This protein binds this small molecule.
Small molecule (SMILES): CC(=O)N[C@@H]1[C@@H](O)[C@H](O)[C@@H](CO)O[C@H]1O

Binding-site contacts:
Ligand atom O3 contacts residue TRP232 of chain 1.B at 4.1 Å.
Ligand atom O7 contacts residue LEU218 of chain 1.B at 2.7 Å.
Ligand atom O5 contacts residue ASN217 of chain 1.B at 2.2 Å (h-bond).
Ligand atom O7 contacts residue SER219 of chain 1.B at 3.5 Å (h-bond).
Ligand atom N2 contacts residue ASN217 of chain 1.B at 2.7 Å (h-bond).
Ligand atom C2 contacts residue ASN217 of chain 1.B at 2.3 Å.
Ligand atom C1 contacts residue ASN217 of chain 1.B at 1.5 Å.
Ligand atom C7 contacts residue LEU218 of chain 1.B at 3.0 Å (hydrophobic).
Ligand atom C8 contacts residue ASN217 of chain 1.B at 4.1 Å.
Ligand atom C8 contacts residue LEU218 of chain 1.B at 2.8 Å (hydrophobic).
Ligand atom C4 contacts residue ASN217 of chain 1.B at 4.0 Å.
Ligand atom C5 contacts residue ASN217 of chain 1.B at 3.6 Å.
Ligand atom C3 contacts residue ASN217 of chain 1.B at 3.5 Å.
Ligand atom N2 contacts residue LEU218 of chain 1.B at 3.9 Å.
Ligand atom C2 contacts residue LEU218 of chain 1.B at 4.3 Å (hydrophobic).
Ligand atom O3 contacts residue ASN217 of chain 1.B at 3.7 Å.
Ligand atom C7 contacts residue ASN217 of chain 1.B at 2.9 Å.
Ligand atom O7 contacts residue ASN217 of chain 1.B at 2.8 Å (h-bond).

Sequence of chain 1.B:
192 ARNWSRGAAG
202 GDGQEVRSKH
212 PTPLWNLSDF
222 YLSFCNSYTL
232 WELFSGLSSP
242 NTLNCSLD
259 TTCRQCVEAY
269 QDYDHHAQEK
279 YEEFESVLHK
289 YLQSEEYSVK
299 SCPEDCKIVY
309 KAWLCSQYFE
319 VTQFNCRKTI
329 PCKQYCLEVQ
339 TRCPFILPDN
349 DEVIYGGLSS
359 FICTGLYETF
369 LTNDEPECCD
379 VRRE